A protein and the small-molecule ligand that binds it are described below.
Small molecule (SMILES): CN1CCN(CCOc2cc(OC3CCOCC3)c3c(Nc4c(Cl)ccc5c4OCO5)ncnc3c2)CC1

Sequence of chain 1.A:
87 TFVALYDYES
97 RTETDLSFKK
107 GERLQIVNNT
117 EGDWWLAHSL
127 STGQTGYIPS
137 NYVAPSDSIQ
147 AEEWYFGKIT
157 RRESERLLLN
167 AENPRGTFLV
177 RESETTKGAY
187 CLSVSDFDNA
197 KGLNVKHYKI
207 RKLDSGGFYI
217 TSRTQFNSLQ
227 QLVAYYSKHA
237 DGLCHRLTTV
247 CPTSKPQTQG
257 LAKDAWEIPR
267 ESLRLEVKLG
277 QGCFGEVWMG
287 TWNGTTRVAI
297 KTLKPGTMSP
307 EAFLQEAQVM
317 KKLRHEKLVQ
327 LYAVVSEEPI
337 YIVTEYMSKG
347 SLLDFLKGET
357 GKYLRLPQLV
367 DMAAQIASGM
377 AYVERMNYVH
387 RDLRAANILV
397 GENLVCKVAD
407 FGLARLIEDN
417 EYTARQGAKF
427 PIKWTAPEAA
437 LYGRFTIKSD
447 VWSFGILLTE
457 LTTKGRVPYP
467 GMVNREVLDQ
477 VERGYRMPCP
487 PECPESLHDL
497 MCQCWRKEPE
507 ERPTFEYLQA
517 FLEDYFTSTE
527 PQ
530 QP

Binding-site contacts:
Ligand atom N21 contacts residue VAL283 of chain 1.A at 3.5 Å.
Ligand atom C6 contacts residue TYR342 of chain 1.A at 3.1 Å (hydrophobic).
Ligand atom C7 contacts residue TYR342 of chain 1.A at 3.4 Å (hydrophobic).
Ligand atom C10 contacts residue LEU275 of chain 1.A at 3.8 Å (hydrophobic).
Ligand atom N34 contacts residue MET343 of chain 1.A at 3.0 Å (h-bond).
Ligand atom O24 contacts residue VAL283 of chain 1.A at 3.4 Å.
Ligand atom C17 contacts residue LEU275 of chain 1.A at 3.1 Å (hydrophobic).
Ligand atom C9 contacts residue LEU275 of chain 1.A at 3.7 Å (hydrophobic).
Ligand atom O26 contacts residue THR340 of chain 1.A at 3.7 Å.
Ligand atom C36 contacts residue LEU275 of chain 1.A at 3.8 Å (hydrophobic).
Ligand atom C7 contacts residue GLY346 of chain 1.A at 3.8 Å.
Ligand atom N34 contacts residue ALA295 of chain 1.A at 3.8 Å.
Ligand atom O24 contacts residue ALA295 of chain 1.A at 3.4 Å.
Ligand atom C9 contacts residue GLY346 of chain 1.A at 3.6 Å.
Ligand atom C7 contacts residue SER344 of chain 1.A at 3.8 Å.
Ligand atom O8 contacts residue GLY346 of chain 1.A at 3.3 Å.
Ligand atom C15 contacts residue ALA392 of chain 1.A at 3.9 Å (hydrophobic).
Ligand atom C33 contacts residue ALA295 of chain 1.A at 3.3 Å (hydrophobic).
Ligand atom O26 contacts residue ILE338 of chain 1.A at 3.8 Å.
Ligand atom C20 contacts residue LEU395 of chain 1.A at 3.5 Å (hydrophobic).
Ligand atom N32 contacts residue ALA295 of chain 1.A at 3.6 Å.
Ligand atom C37 contacts residue SER344 of chain 1.A at 3.8 Å.
Ligand atom C28 contacts residue LYS297 of chain 1.A at 3.6 Å.
Ligand atom C33 contacts residue MET343 of chain 1.A at 3.7 Å (hydrophobic).
Ligand atom C6 contacts residue SER344 of chain 1.A at 3.1 Å.
Ligand atom C18 contacts residue LEU275 of chain 1.A at 3.2 Å (hydrophobic).
Ligand atom C29 contacts residue LYS297 of chain 1.A at 3.8 Å.
Ligand atom C7 contacts residue MET343 of chain 1.A at 3.1 Å (hydrophobic).
Ligand atom C33 contacts residue LEU395 of chain 1.A at 3.6 Å (hydrophobic).
Ligand atom N34 contacts residue TYR342 of chain 1.A at 3.8 Å.
Ligand atom N32 contacts residue LEU395 of chain 1.A at 3.3 Å.
Ligand atom C25 contacts residue THR340 of chain 1.A at 3.1 Å.
Ligand atom CL3 contacts residue ASN393 of chain 1.A at 3.8 Å.
Ligand atom C36 contacts residue MET343 of chain 1.A at 3.1 Å (hydrophobic).
Ligand atom C27 contacts residue LYS297 of chain 1.A at 3.8 Å.
Ligand atom O26 contacts residue LYS297 of chain 1.A at 3.3 Å.
Ligand atom C29 contacts residue ASP406 of chain 1.A at 3.6 Å.
Ligand atom C25 contacts residue ALA295 of chain 1.A at 3.5 Å (hydrophobic).
Ligand atom C33 contacts residue GLU341 of chain 1.A at 3.3 Å.
Ligand atom C23 contacts residue VAL283 of chain 1.A at 3.8 Å (hydrophobic).